Sequence of chain 1.D:
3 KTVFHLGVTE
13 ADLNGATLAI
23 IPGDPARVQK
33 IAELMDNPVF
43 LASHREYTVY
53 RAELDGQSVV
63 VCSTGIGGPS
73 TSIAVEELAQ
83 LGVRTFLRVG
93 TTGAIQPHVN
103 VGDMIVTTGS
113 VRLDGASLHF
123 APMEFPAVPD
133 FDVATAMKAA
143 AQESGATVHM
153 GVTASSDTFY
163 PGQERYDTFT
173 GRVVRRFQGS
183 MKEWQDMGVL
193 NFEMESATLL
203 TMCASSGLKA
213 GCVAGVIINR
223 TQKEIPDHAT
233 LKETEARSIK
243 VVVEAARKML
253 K

Binding-site contacts:
Ligand atom O2 contacts residue GLN165 of chain 1.D at 2.9 Å (h-bond).
Ligand atom N3 contacts residue GLY95 of chain 1.D at 4.0 Å.
Ligand atom N4 contacts residue ARG167 of chain 1.D at 2.9 Å (salt-bridge).
Ligand atom C2 contacts residue GLN165 of chain 1.D at 3.6 Å.
Ligand atom N3 contacts residue PHE194 of chain 1.D at 3.7 Å.
Ligand atom N3 contacts residue CTN1 of chain 1.Y at 0.6 Å (h-bond).
Ligand atom C2 contacts residue CTN1 of chain 1.Y at 0.6 Å.
Ligand atom C4 contacts residue GLN165 of chain 1.D at 3.7 Å.
Ligand atom C6 contacts residue CTN1 of chain 1.Y at 0.7 Å.
Ligand atom C4 contacts residue THR94 of chain 1.D at 3.9 Å.
Ligand atom O2 contacts residue PHE194 of chain 1.D at 4.0 Å.
Ligand atom C5 contacts residue ILE219 of chain 1.D at 4.0 Å (hydrophobic).
Ligand atom C6 contacts residue THR93 of chain 1.D at 3.5 Å.
Ligand atom C6 contacts residue ILE219 of chain 1.D at 3.9 Å (hydrophobic).
Ligand atom C4 contacts residue PHE161 of chain 1.D at 3.8 Å (hydrophobic).
Ligand atom C6 contacts residue GOL1 of chain 1.AA at 3.5 Å.
Ligand atom O2 contacts residue CTN1 of chain 1.Y at 0.4 Å (h-bond).
Ligand atom O2 contacts residue GLU195 of chain 1.D at 3.5 Å.
Ligand atom C2 contacts residue PHE194 of chain 1.D at 3.8 Å (hydrophobic).
Ligand atom N3 contacts residue PHE161 of chain 1.D at 3.6 Å.
Ligand atom C5 contacts residue THR94 of chain 1.D at 3.5 Å.
Ligand atom N4 contacts residue GLY95 of chain 1.D at 3.4 Å.
Ligand atom N1 contacts residue CTN1 of chain 1.Y at 0.7 Å (h-bond).
Ligand atom C4 contacts residue ARG167 of chain 1.D at 3.8 Å.
Ligand atom C4 contacts residue CTN1 of chain 1.Y at 0.7 Å.
Ligand atom N3 contacts residue GLN165 of chain 1.D at 2.8 Å (h-bond).
Ligand atom O2 contacts residue PHE161 of chain 1.D at 3.9 Å.
Ligand atom O2 contacts residue MET196 of chain 1.D at 3.6 Å.
Ligand atom C2 contacts residue PHE161 of chain 1.D at 3.7 Å (hydrophobic).
Ligand atom C5 contacts residue GLY95 of chain 1.D at 3.4 Å.
Ligand atom C2 contacts residue GOL1 of chain 1.AA at 3.8 Å.
Ligand atom C6 contacts residue THR94 of chain 1.D at 3.6 Å.
Ligand atom C5 contacts residue CTN1 of chain 1.Y at 0.7 Å.
Ligand atom N1 contacts residue THR93 of chain 1.D at 3.7 Å.
Ligand atom O2 contacts residue GOL1 of chain 1.AA at 3.9 Å.
Ligand atom N4 contacts residue ILE220 of chain 1.D at 3.5 Å.
Ligand atom N4 contacts residue CTN1 of chain 1.Y at 0.5 Å (h-bond).
Ligand atom N4 contacts residue GLN165 of chain 1.D at 3.7 Å.
Ligand atom N1 contacts residue GOL1 of chain 1.AA at 2.8 Å (h-bond).
Ligand atom C4 contacts residue GLY95 of chain 1.D at 3.4 Å.

A small-molecule ligand and the protein it binds are described below.
Small molecule (SMILES): Nc1ccnc(=O)[nH]1